Sequence of chain 37.C:
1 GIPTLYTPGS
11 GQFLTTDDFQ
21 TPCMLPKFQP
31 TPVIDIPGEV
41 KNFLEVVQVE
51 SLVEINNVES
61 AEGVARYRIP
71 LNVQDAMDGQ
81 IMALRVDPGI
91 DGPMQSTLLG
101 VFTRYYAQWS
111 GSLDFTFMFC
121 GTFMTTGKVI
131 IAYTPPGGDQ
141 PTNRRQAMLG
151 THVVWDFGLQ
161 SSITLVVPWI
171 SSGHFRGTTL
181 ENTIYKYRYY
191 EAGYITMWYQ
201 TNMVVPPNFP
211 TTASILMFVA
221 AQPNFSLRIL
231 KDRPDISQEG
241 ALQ

Binding-site contacts:
Ligand atom C contacts residue SER151 of chain 36.A at 3.9 Å.
Ligand atom SG contacts residue GLU239 of chain 37.C at 4.3 Å.
Ligand atom CA contacts residue SER151 of chain 36.A at 4.0 Å.
Ligand atom C contacts residue ASP150 of chain 36.A at 3.8 Å.
Ligand atom O contacts residue TYR152 of chain 36.A at 3.6 Å.
Ligand atom N contacts residue ASP150 of chain 36.A at 4.4 Å.
Ligand atom N contacts residue GLN238 of chain 37.C at 3.8 Å.
Ligand atom CA contacts residue GLY1 of chain 37.E at 2.4 Å.
Ligand atom CB contacts residue MET78 of chain 37.A at 3.9 Å (hydrophobic).
Ligand atom C contacts residue TYR95 of chain 37.A at 4.5 Å (hydrophobic).
Ligand atom N contacts residue GLY1 of chain 37.E at 3.7 Å.
Ligand atom CB contacts residue GLU239 of chain 37.C at 4.0 Å.
Ligand atom SG contacts residue ALA241 of chain 37.C at 3.5 Å (h-bond).
Ligand atom O contacts residue GLY1 of chain 37.E at 2.2 Å (h-bond).
Ligand atom CA contacts residue TYR152 of chain 36.A at 3.8 Å (hydrophobic).
Ligand atom O contacts residue TYR95 of chain 37.A at 3.6 Å.
Ligand atom SG contacts residue GLY1 of chain 37.E at 4.2 Å.
Ligand atom N contacts residue TYR152 of chain 36.A at 3.5 Å.
Ligand atom CA contacts residue ASP150 of chain 36.A at 3.3 Å.
Ligand atom SG contacts residue GLY240 of chain 37.C at 4.0 Å.
Ligand atom CB contacts residue ASP150 of chain 36.A at 3.6 Å.
Ligand atom C contacts residue MET78 of chain 37.A at 4.2 Å (hydrophobic).
Ligand atom C contacts residue GLN155 of chain 36.A at 4.2 Å.
Ligand atom C contacts residue GLY1 of chain 37.E at 1.3 Å.
Ligand atom CA contacts residue GLU239 of chain 37.C at 3.9 Å.
Ligand atom N contacts residue GLU239 of chain 37.C at 3.0 Å (salt-bridge).
Ligand atom O contacts residue GLN155 of chain 36.A at 3.0 Å (h-bond).
Ligand atom SG contacts residue MET78 of chain 37.A at 3.8 Å.
Ligand atom O contacts residue LEU75 of chain 37.A at 4.4 Å.
Ligand atom CB contacts residue GLY1 of chain 37.E at 3.1 Å.
Ligand atom N contacts residue GLN155 of chain 36.A at 4.3 Å.
Ligand atom C contacts residue TYR152 of chain 36.A at 3.6 Å (hydrophobic).
Ligand atom SG contacts residue TYR95 of chain 37.A at 3.8 Å.

Sequence of chain 36.A:
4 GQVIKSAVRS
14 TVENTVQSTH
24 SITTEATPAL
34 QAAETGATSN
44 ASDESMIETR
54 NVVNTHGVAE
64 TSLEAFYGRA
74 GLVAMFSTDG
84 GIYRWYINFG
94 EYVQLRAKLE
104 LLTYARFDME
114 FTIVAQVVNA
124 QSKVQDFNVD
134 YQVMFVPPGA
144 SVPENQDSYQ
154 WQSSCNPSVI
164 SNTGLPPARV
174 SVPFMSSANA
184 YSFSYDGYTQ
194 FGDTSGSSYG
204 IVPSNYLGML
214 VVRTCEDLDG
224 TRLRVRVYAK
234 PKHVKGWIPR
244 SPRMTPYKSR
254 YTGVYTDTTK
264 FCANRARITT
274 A

A protein and the small-molecule ligand that binds it are described below.
Small molecule (SMILES): N[C@@H](CS)C(=O)O

Sequence of chain 37.A:
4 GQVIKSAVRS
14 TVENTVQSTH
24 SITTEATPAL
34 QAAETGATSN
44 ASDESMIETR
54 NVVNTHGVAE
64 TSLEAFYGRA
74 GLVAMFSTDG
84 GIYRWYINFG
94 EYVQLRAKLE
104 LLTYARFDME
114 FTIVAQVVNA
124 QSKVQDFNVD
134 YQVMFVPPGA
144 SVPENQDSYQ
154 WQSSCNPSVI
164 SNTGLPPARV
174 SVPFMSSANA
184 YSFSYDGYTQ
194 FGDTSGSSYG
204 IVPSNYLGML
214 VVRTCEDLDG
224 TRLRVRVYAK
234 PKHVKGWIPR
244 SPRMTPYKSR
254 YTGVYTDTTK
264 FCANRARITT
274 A